A small-molecule ligand and the protein it binds are described below.
Small molecule (SMILES): COC[C@H](NC(=O)[C@H](CC(=O)N1CCCCC1)NC(=O)CCc1ccccc1)C(=O)NCc1cccc2ccccc12

Sequence of chain 1.M:
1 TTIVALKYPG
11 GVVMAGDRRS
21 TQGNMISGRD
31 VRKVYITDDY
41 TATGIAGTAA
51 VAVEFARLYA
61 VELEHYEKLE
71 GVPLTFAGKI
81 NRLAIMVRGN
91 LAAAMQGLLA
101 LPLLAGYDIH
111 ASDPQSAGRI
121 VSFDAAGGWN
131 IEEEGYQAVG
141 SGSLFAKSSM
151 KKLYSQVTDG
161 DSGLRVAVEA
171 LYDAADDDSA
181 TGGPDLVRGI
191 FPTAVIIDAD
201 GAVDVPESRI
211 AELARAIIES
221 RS

Sequence of chain 1.L:
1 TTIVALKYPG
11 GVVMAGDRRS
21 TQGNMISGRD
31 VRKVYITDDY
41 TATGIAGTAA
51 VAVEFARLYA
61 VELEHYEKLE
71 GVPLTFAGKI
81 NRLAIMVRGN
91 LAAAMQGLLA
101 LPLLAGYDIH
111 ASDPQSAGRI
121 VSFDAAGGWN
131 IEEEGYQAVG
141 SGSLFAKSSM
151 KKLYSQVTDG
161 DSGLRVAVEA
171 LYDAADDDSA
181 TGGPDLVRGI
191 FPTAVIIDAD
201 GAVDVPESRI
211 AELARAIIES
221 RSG

Binding-site contacts:
Ligand atom O18 contacts residue SER20 of chain 1.L at 3.3 Å.
Ligand atom C38 contacts residue LEU91 of chain 1.M at 3.3 Å (hydrophobic).
Ligand atom C40 contacts residue MET95 of chain 1.M at 3.5 Å (hydrophobic).
Ligand atom C27 contacts residue SER122 of chain 1.M at 3.6 Å.
Ligand atom C14 contacts residue VAL31 of chain 1.L at 3.6 Å (hydrophobic).
Ligand atom C07 contacts residue THR1 of chain 1.L at 3.0 Å.
Ligand atom C38 contacts residue ALA125 of chain 1.M at 3.5 Å (hydrophobic).
Ligand atom C05 contacts residue GLY47 of chain 1.L at 3.5 Å.
Ligand atom C28 contacts residue ASP124 of chain 1.M at 3.6 Å.
Ligand atom C39 contacts residue MET95 of chain 1.M at 3.3 Å (hydrophobic).
Ligand atom C16 contacts residue VAL31 of chain 1.L at 3.4 Å (hydrophobic).
Ligand atom C28 contacts residue GLY128 of chain 1.M at 3.4 Å.
Ligand atom C24 contacts residue SER20 of chain 1.L at 3.6 Å.
Ligand atom C23 contacts residue SER20 of chain 1.L at 3.5 Å.
Ligand atom C12 contacts residue VAL31 of chain 1.L at 3.5 Å (hydrophobic).
Ligand atom C24 contacts residue SER27 of chain 1.L at 3.5 Å.
Ligand atom C28 contacts residue PHE123 of chain 1.M at 3.6 Å (hydrophobic).
Ligand atom C15 contacts residue ALA49 of chain 1.L at 3.4 Å (hydrophobic).
Ligand atom C15 contacts residue SER20 of chain 1.L at 3.4 Å.
Ligand atom N06 contacts residue GLY47 of chain 1.L at 2.6 Å (h-bond).
Ligand atom C39 contacts residue LEU91 of chain 1.M at 3.4 Å (hydrophobic).
Ligand atom C13 contacts residue VAL31 of chain 1.L at 3.6 Å (hydrophobic).
Ligand atom C07 contacts residue GLY47 of chain 1.L at 3.6 Å.
Ligand atom C09 contacts residue ILE45 of chain 1.L at 3.5 Å (hydrophobic).
Ligand atom O31 contacts residue SER27 of chain 1.L at 3.0 Å (h-bond).
Ligand atom C15 contacts residue VAL31 of chain 1.L at 3.5 Å (hydrophobic).
Ligand atom C17 contacts residue VAL31 of chain 1.L at 3.4 Å (hydrophobic).
Ligand atom C11 contacts residue TYR35 of chain 1.L at 3.5 Å (hydrophobic).
Ligand atom N32 contacts residue ASP124 of chain 1.M at 3.1 Å (salt-bridge).
Ligand atom O31 contacts residue GLN22 of chain 1.L at 3.0 Å (h-bond).
Ligand atom C19 contacts residue THR21 of chain 1.L at 3.5 Å.
Ligand atom N03 contacts residue THR21 of chain 1.L at 2.8 Å (h-bond).
Ligand atom C28 contacts residue SER122 of chain 1.M at 3.5 Å.
Ligand atom O18 contacts residue THR21 of chain 1.L at 3.5 Å (h-bond).
Ligand atom O01 contacts residue ALA49 of chain 1.L at 2.8 Å (h-bond).
Ligand atom C04 contacts residue GLY47 of chain 1.L at 3.5 Å.
Ligand atom C23 contacts residue ASP124 of chain 1.M at 3.4 Å.
Ligand atom C16 contacts residue ALA49 of chain 1.L at 3.5 Å (hydrophobic).
Ligand atom C29 contacts residue TRP129 of chain 1.M at 3.2 Å (hydrophobic).
Ligand atom C14 contacts residue ALA49 of chain 1.L at 3.5 Å (hydrophobic).